This protein binds this small molecule.
Small molecule (SMILES): CC(C)CCC[C@@H](C)[C@H]1CC[C@H]2[C@@H]3CC=C4C[C@@H](O)CC[C@]4(C)[C@H]3CC[C@]12C

Binding-site contacts:
Ligand atom C16 contacts residue TYR264 of chain 1.A at 3.9 Å (hydrophobic).
Ligand atom C27 contacts residue VAL310 of chain 1.A at 4.3 Å (hydrophobic).
Ligand atom O1 contacts residue THR299 of chain 1.A at 4.4 Å.
Ligand atom C6 contacts residue TRP303 of chain 1.A at 3.7 Å (hydrophobic).
Ligand atom C26 contacts residue ALA307 of chain 1.A at 3.4 Å (hydrophobic).
Ligand atom C4 contacts residue CLR1 of chain 1.I at 4.4 Å.
Ligand atom C4 contacts residue THR299 of chain 1.A at 4.0 Å.
Ligand atom C15 contacts residue TYR264 of chain 1.A at 3.4 Å (hydrophobic).
Ligand atom C19 contacts residue GLY304 of chain 1.A at 4.4 Å.
Ligand atom C7 contacts residue CLR1 of chain 1.I at 3.6 Å.
Ligand atom C18 contacts residue ALA307 of chain 1.A at 4.0 Å (hydrophobic).
Ligand atom C26 contacts residue VAL310 of chain 1.A at 3.9 Å (hydrophobic).
Ligand atom C16 contacts residue CLR1 of chain 1.I at 3.8 Å.
Ligand atom C6 contacts residue CLR1 of chain 1.I at 3.7 Å.
Ligand atom C5 contacts residue TRP303 of chain 1.A at 4.5 Å (hydrophobic).
Ligand atom C26 contacts residue ALA311 of chain 1.A at 3.8 Å (hydrophobic).
Ligand atom C7 contacts residue TRP303 of chain 1.A at 3.8 Å (hydrophobic).
Ligand atom C8 contacts residue TRP303 of chain 1.A at 4.5 Å (hydrophobic).
Ligand atom C23 contacts residue ALA307 of chain 1.A at 4.5 Å (hydrophobic).
Ligand atom C15 contacts residue CLR1 of chain 1.I at 3.9 Å.
Ligand atom C27 contacts residue THR260 of chain 1.A at 3.8 Å.

Sequence of chain 1.A:
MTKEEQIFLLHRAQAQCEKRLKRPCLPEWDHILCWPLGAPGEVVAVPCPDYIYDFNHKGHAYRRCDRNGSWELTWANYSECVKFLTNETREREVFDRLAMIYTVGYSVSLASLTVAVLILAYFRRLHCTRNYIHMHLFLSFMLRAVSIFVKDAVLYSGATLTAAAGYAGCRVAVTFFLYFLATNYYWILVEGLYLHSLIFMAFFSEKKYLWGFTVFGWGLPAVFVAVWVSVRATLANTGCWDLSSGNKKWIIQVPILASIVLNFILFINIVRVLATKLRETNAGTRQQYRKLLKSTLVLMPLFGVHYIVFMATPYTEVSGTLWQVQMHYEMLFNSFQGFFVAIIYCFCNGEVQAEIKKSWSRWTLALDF